Binding-site contacts:
Ligand atom C1 contacts residue ASN208 of chain 1.C at 1.4 Å.
Ligand atom O6 contacts residue ASP172 of chain 1.C at 4.4 Å.
Ligand atom O6 contacts residue GLY173 of chain 1.C at 3.2 Å.
Ligand atom C3 contacts residue ASN208 of chain 1.C at 3.8 Å.
Ligand atom C8 contacts residue ASN208 of chain 1.C at 4.3 Å.
Ligand atom C7 contacts residue ASN208 of chain 1.C at 3.1 Å.
Ligand atom C5 contacts residue ASN208 of chain 1.C at 3.7 Å.
Ligand atom C2 contacts residue ASN208 of chain 1.C at 2.5 Å.
Ligand atom C6 contacts residue GLY173 of chain 1.C at 4.3 Å.
Ligand atom C4 contacts residue ASN208 of chain 1.C at 4.2 Å.
Ligand atom N2 contacts residue ASN208 of chain 1.C at 2.9 Å (h-bond).
Ligand atom O7 contacts residue ASN208 of chain 1.C at 3.0 Å (h-bond).
Ligand atom O5 contacts residue ASN208 of chain 1.C at 2.4 Å (h-bond).

Sequence of chain 1.C:
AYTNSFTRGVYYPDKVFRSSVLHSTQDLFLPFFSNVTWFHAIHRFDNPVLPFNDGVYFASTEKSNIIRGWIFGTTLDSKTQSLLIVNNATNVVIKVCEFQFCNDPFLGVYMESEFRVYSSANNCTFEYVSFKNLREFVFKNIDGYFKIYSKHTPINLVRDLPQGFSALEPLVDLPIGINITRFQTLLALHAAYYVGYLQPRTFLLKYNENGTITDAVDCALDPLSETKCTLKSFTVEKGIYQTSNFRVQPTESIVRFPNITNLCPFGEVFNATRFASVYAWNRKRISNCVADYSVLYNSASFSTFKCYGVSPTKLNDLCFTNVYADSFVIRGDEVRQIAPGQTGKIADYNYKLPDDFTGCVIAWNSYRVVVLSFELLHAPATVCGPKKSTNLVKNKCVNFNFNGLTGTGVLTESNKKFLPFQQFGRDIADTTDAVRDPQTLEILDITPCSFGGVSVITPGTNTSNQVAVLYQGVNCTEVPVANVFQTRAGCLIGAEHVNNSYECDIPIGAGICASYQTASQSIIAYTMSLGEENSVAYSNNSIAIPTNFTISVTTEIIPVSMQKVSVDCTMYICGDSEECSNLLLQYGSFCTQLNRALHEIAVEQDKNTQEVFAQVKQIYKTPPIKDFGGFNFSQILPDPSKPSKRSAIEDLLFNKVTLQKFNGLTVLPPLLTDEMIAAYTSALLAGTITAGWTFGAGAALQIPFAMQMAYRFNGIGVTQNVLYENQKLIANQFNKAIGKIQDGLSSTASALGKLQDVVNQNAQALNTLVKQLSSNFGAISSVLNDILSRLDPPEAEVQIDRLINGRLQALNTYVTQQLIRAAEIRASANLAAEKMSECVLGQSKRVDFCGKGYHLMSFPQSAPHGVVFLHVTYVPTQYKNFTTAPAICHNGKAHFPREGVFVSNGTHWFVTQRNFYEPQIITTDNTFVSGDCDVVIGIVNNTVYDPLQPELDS

The protein below binds the small molecule below.
Small molecule (SMILES): CC(=O)N[C@@H]1[C@@H](O)[C@H](O)[C@@H](CO)O[C@H]1O